Sequence of chain 1.A:
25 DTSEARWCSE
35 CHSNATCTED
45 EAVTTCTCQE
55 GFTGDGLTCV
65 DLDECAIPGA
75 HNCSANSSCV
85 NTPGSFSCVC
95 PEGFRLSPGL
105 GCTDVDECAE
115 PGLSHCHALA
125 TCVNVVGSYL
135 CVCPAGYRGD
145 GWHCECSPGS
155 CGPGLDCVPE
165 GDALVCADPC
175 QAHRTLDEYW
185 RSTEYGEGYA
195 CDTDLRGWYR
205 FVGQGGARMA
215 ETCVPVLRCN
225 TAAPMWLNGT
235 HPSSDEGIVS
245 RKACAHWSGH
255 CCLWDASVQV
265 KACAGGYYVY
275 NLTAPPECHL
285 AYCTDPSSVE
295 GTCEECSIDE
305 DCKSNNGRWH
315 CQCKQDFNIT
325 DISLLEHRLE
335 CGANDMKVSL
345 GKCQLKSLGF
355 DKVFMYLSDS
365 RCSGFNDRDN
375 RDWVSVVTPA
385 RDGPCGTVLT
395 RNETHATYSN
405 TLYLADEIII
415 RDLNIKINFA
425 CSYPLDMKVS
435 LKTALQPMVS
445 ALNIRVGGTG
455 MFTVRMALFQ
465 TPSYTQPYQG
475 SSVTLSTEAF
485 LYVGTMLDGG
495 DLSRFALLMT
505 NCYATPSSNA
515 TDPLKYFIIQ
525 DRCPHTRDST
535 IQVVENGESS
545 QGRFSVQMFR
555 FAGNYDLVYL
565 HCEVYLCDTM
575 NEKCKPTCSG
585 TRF

This protein binds this small molecule.
Small molecule (SMILES): CC(=O)N[C@H]1[C@H](O[C@H]2[C@H](O)[C@@H](NC(C)=O)CO[C@@H]2CO)O[C@H](CO)[C@@H](O[C@@H]2O[C@H](CO[C@H]3O[C@H](CO[C@H]4O[C@H](CO)[C@@H](O)[C@H](O)[C@@H]4O)[C@@H](O)[C@H](O[C@H]4O[C@H](CO)[C@@H](O)[C@H](O)[C@@H]4O)[C@@H]3O)[C@@H](O)[C@H](O[C@H]3O[C@H](CO)[C@@H](O)[C@H](O)[C@@H]3O[C@H]3O[C@H](CO)[C@@H](O)[C@H](O)[C@@H]3O)[C@@H]2O)[C@@H]1O

Binding-site contacts:
Ligand atom O5 contacts residue PRO152 of chain 1.A at 3.9 Å.
Ligand atom C5 contacts residue THR277 of chain 1.A at 3.8 Å.
Ligand atom C5 contacts residue GLN263 of chain 1.A at 3.9 Å.
Ligand atom C4 contacts residue SER151 of chain 1.A at 3.5 Å.
Ligand atom O4 contacts residue SER151 of chain 1.A at 3.9 Å.
Ligand atom O5 contacts residue ASN275 of chain 1.A at 2.4 Å (h-bond).
Ligand atom C8 contacts residue PRO152 of chain 1.A at 3.7 Å (hydrophobic).
Ligand atom C8 contacts residue ASP160 of chain 1.A at 3.2 Å.
Ligand atom C4 contacts residue PRO152 of chain 1.A at 3.9 Å (hydrophobic).
Ligand atom N2 contacts residue ASN275 of chain 1.A at 2.9 Å (h-bond).
Ligand atom O6 contacts residue PRO152 of chain 1.A at 3.7 Å.
Ligand atom C1 contacts residue ASN275 of chain 1.A at 1.4 Å.
Ligand atom O6 contacts residue GLN263 of chain 1.A at 3.1 Å (h-bond).
Ligand atom O6 contacts residue GLY153 of chain 1.A at 3.4 Å.
Ligand atom C5 contacts residue ASN275 of chain 1.A at 3.7 Å.
Ligand atom C1 contacts residue SER151 of chain 1.A at 3.8 Å.
Ligand atom C6 contacts residue ARG142 of chain 1.A at 3.7 Å.
Ligand atom O2 contacts residue GLY140 of chain 1.A at 3.0 Å (h-bond).
Ligand atom C5 contacts residue ARG142 of chain 1.A at 3.4 Å.
Ligand atom C7 contacts residue ASP160 of chain 1.A at 3.7 Å.
Ligand atom O4 contacts residue ARG142 of chain 1.A at 3.2 Å (salt-bridge).
Ligand atom O5 contacts residue GLN263 of chain 1.A at 3.3 Å (h-bond).
Ligand atom C3 contacts residue PRO152 of chain 1.A at 4.0 Å (hydrophobic).
Ligand atom C3 contacts residue ASN275 of chain 1.A at 3.8 Å.
Ligand atom O3 contacts residue SER151 of chain 1.A at 4.0 Å.
Ligand atom C4 contacts residue ARG142 of chain 1.A at 3.7 Å.
Ligand atom C7 contacts residue CYS161 of chain 1.A at 3.9 Å (hydrophobic).
Ligand atom C7 contacts residue ASN275 of chain 1.A at 3.7 Å.
Ligand atom O7 contacts residue TRP202 of chain 1.A at 3.2 Å.
Ligand atom O7 contacts residue VAL162 of chain 1.A at 3.9 Å.
Ligand atom O7 contacts residue CYS161 of chain 1.A at 3.7 Å.
Ligand atom C8 contacts residue CYS161 of chain 1.A at 3.3 Å (hydrophobic).
Ligand atom O6 contacts residue PRO152 of chain 1.A at 3.4 Å.
Ligand atom C2 contacts residue ASN275 of chain 1.A at 2.5 Å.
Ligand atom O7 contacts residue ASP160 of chain 1.A at 4.0 Å.
Ligand atom O3 contacts residue PRO152 of chain 1.A at 3.3 Å.
Ligand atom O2 contacts residue SER154 of chain 1.A at 3.8 Å.
Ligand atom C7 contacts residue TRP202 of chain 1.A at 3.6 Å (hydrophobic).
Ligand atom C6 contacts residue GLN263 of chain 1.A at 3.2 Å.
Ligand atom O2 contacts residue SER151 of chain 1.A at 3.8 Å.